This small molecule binds to this protein.
Small molecule (SMILES): CCCS(Cl)(CCC)CCC

Sequence of chain 1.B:
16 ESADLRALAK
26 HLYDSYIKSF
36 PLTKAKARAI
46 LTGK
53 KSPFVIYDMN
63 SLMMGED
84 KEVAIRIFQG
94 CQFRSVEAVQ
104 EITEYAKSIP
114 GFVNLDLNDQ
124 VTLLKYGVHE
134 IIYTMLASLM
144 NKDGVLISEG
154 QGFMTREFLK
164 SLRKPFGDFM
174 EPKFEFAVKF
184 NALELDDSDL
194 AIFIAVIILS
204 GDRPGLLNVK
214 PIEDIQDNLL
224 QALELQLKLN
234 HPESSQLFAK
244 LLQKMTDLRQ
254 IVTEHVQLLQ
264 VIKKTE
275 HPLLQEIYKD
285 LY

Binding-site contacts:
Ligand atom C8 contacts residue PHE172 of chain 1.B at 4.2 Å (hydrophobic).
Ligand atom C4 contacts residue LEU162 of chain 1.B at 3.8 Å (hydrophobic).
Ligand atom C5 contacts residue CYS94 of chain 1.B at 3.6 Å (hydrophobic).
Ligand atom C4 contacts residue CYS94 of chain 1.B at 4.1 Å (hydrophobic).
Ligand atom C11 contacts residue PHE172 of chain 1.B at 4.2 Å (hydrophobic).
Ligand atom C9 contacts residue TYR136 of chain 1.B at 3.9 Å (hydrophobic).
Ligand atom C11 contacts residue GLN95 of chain 1.B at 4.3 Å.
Ligand atom C11 contacts residue HIS258 of chain 1.B at 3.8 Å.
Ligand atom C8 contacts residue PHE91 of chain 1.B at 4.2 Å (hydrophobic).
Ligand atom C6 contacts residue CYS94 of chain 1.B at 3.9 Å (hydrophobic).
Ligand atom C5 contacts residue PGO1 of chain 1.H at 3.7 Å.
Ligand atom C9 contacts residue MET173 of chain 1.B at 3.4 Å (hydrophobic).
Ligand atom C11 contacts residue CYS94 of chain 1.B at 4.1 Å (hydrophobic).
Ligand atom C8 contacts residue LEU165 of chain 1.B at 4.3 Å (hydrophobic).
Ligand atom C9 contacts residue CYS94 of chain 1.B at 3.9 Å (hydrophobic).
Ligand atom C5 contacts residue MET157 of chain 1.B at 4.0 Å (hydrophobic).
Ligand atom C4 contacts residue VAL148 of chain 1.B at 4.1 Å (hydrophobic).
Ligand atom C9 contacts residue PGO1 of chain 1.H at 3.6 Å.
Ligand atom C4 contacts residue MET173 of chain 1.B at 4.0 Å (hydrophobic).
Ligand atom C5 contacts residue PGO1 of chain 1.E at 3.5 Å.
Ligand atom C5 contacts residue ILE150 of chain 1.B at 3.9 Å (hydrophobic).
Ligand atom C7 contacts residue PHE91 of chain 1.B at 3.9 Å (hydrophobic).
Ligand atom C10 contacts residue TYR136 of chain 1.B at 3.6 Å (hydrophobic).
Ligand atom SN1 contacts residue CYS94 of chain 1.B at 2.5 Å (h-bond).
Ligand atom C11 contacts residue PHE91 of chain 1.B at 4.0 Å (hydrophobic).
Ligand atom C4 contacts residue PGO1 of chain 1.H at 4.0 Å.
Ligand atom C11 contacts residue TYR136 of chain 1.B at 4.2 Å (hydrophobic).
Ligand atom SN1 contacts residue PGO1 of chain 1.H at 3.4 Å (h-bond).
Ligand atom C7 contacts residue ILE90 of chain 1.B at 4.3 Å (hydrophobic).
Ligand atom C7 contacts residue CYS94 of chain 1.B at 3.9 Å (hydrophobic).
Ligand atom C3 contacts residue MET173 of chain 1.B at 3.2 Å (hydrophobic).
Ligand atom C10 contacts residue CYS94 of chain 1.B at 3.4 Å (hydrophobic).
Ligand atom C10 contacts residue HIS258 of chain 1.B at 4.2 Å.
Ligand atom C3 contacts residue CYS94 of chain 1.B at 3.7 Å (hydrophobic).
Ligand atom C3 contacts residue PGO1 of chain 1.H at 3.0 Å.
Ligand atom C6 contacts residue PHE172 of chain 1.B at 4.3 Å (hydrophobic).
Ligand atom C10 contacts residue PGO1 of chain 1.H at 3.9 Å.
Ligand atom C6 contacts residue MET173 of chain 1.B at 3.4 Å (hydrophobic).
Ligand atom SN1 contacts residue MET173 of chain 1.B at 3.5 Å (h-bond).
Ligand atom C8 contacts residue PHE169 of chain 1.B at 4.0 Å (hydrophobic).